Sequence of chain 1.I:
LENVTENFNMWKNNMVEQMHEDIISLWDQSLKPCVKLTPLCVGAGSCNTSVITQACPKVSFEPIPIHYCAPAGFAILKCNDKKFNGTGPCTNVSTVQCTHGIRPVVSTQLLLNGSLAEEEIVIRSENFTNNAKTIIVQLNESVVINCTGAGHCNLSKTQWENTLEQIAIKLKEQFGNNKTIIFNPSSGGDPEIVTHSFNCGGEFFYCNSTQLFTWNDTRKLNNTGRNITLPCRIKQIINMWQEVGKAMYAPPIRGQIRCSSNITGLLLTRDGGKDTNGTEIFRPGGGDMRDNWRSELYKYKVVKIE

The protein below binds the small molecule below.
Small molecule (SMILES): CC(=O)N[C@@H]1[C@@H](O)[C@H](O)[C@@H](CO)O[C@H]1O

Binding-site contacts:
Ligand atom C4 contacts residue ASN229 of chain 1.I at 4.3 Å.
Ligand atom C1 contacts residue ASN229 of chain 1.I at 1.5 Å.
Ligand atom O6 contacts residue LYS164 of chain 1.I at 4.0 Å.
Ligand atom O5 contacts residue GLY232 of chain 1.I at 3.9 Å.
Ligand atom O6 contacts residue ASN234 of chain 1.I at 4.3 Å.
Ligand atom C6 contacts residue ARG233 of chain 1.I at 3.4 Å.
Ligand atom C7 contacts residue ASN229 of chain 1.I at 3.9 Å.
Ligand atom C3 contacts residue ASN229 of chain 1.I at 3.8 Å.
Ligand atom O6 contacts residue GLY232 of chain 1.I at 2.3 Å (h-bond).
Ligand atom O6 contacts residue ARG233 of chain 1.I at 2.7 Å.
Ligand atom C5 contacts residue GLY232 of chain 1.I at 4.4 Å.
Ligand atom C5 contacts residue ASN229 of chain 1.I at 3.7 Å.
Ligand atom O7 contacts residue ASN229 of chain 1.I at 4.2 Å.
Ligand atom C6 contacts residue THR165 of chain 1.I at 4.4 Å.
Ligand atom O5 contacts residue ASN229 of chain 1.I at 2.4 Å (h-bond).
Ligand atom C6 contacts residue GLY232 of chain 1.I at 3.6 Å.
Ligand atom O6 contacts residue ASN229 of chain 1.I at 4.3 Å.
Ligand atom O4 contacts residue THR165 of chain 1.I at 4.0 Å.
Ligand atom C5 contacts residue THR165 of chain 1.I at 4.4 Å.
Ligand atom N2 contacts residue ASN229 of chain 1.I at 2.9 Å (h-bond).
Ligand atom C2 contacts residue ASN229 of chain 1.I at 2.5 Å.